Sequence of chain 2.E:
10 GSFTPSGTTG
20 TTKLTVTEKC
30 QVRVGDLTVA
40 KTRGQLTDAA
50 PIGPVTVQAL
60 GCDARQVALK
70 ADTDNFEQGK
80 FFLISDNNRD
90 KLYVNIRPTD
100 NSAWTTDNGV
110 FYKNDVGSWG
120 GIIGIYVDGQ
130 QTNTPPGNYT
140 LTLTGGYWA

Binding-site contacts:
Ligand atom C13 contacts residue ILE51 of chain 2.E at 3.9 Å (hydrophobic).
Ligand atom CL1 contacts residue TYR125 of chain 2.E at 3.6 Å.
Ligand atom CL2 contacts residue TYR125 of chain 2.E at 3.9 Å.
Ligand atom CL1 contacts residue PRO50 of chain 2.E at 3.7 Å.
Ligand atom C15 contacts residue GLY52 of chain 2.E at 3.7 Å.
Ligand atom O16 contacts residue ILE51 of chain 2.E at 3.4 Å (h-bond).
Ligand atom C1 contacts residue PRO50 of chain 2.E at 4.2 Å (hydrophobic).
Ligand atom C13 contacts residue GLY52 of chain 2.E at 4.0 Å.
Ligand atom O2 contacts residue PRO53 of chain 2.E at 3.4 Å.
Ligand atom O15 contacts residue PRO53 of chain 2.E at 3.3 Å.
Ligand atom O2 contacts residue PRO50 of chain 2.E at 4.1 Å.
Ligand atom O4 contacts residue PRO50 of chain 2.E at 3.1 Å.
Ligand atom N2 contacts residue PRO50 of chain 2.E at 4.0 Å.
Ligand atom C1 contacts residue GLY123 of chain 2.E at 4.2 Å.
Ligand atom CL2 contacts residue ILE121 of chain 2.E at 3.9 Å.
Ligand atom CL1 contacts residue GLY123 of chain 2.E at 3.7 Å.
Ligand atom CL1 contacts residue ILE124 of chain 2.E at 3.3 Å.
Ligand atom C14 contacts residue ILE51 of chain 2.E at 3.1 Å (hydrophobic).
Ligand atom C2 contacts residue PRO50 of chain 2.E at 3.9 Å (hydrophobic).
Ligand atom C13 contacts residue PRO50 of chain 2.E at 3.2 Å (hydrophobic).
Ligand atom C4 contacts residue PRO50 of chain 2.E at 3.7 Å (hydrophobic).
Ligand atom O16 contacts residue GLY52 of chain 2.E at 4.2 Å.
Ligand atom C15 contacts residue ILE51 of chain 2.E at 3.3 Å (hydrophobic).
Ligand atom CL2 contacts residue GLY123 of chain 2.E at 3.6 Å.
Ligand atom O9B contacts residue PRO53 of chain 2.E at 4.1 Å.
Ligand atom O15 contacts residue ILE51 of chain 2.E at 4.0 Å.
Ligand atom C8 contacts residue PRO53 of chain 2.E at 3.8 Å (hydrophobic).
Ligand atom C12 contacts residue PRO50 of chain 2.E at 3.8 Å (hydrophobic).
Ligand atom O9A contacts residue ILE121 of chain 2.E at 3.6 Å.
Ligand atom CL2 contacts residue THR98 of chain 2.E at 4.0 Å.
Ligand atom O2 contacts residue GLY52 of chain 2.E at 3.6 Å.
Ligand atom C14 contacts residue GLY52 of chain 2.E at 4.0 Å.
Ligand atom CL1 contacts residue PRO53 of chain 2.E at 4.1 Å.
Ligand atom CL2 contacts residue PRO53 of chain 2.E at 3.7 Å.
Ligand atom O15 contacts residue GLY52 of chain 2.E at 3.5 Å.
Ligand atom CL1 contacts residue ILE51 of chain 2.E at 4.2 Å.
Ligand atom CL1 contacts residue GLY52 of chain 2.E at 3.4 Å.
Ligand atom C14 contacts residue PRO50 of chain 2.E at 3.5 Å (hydrophobic).
Ligand atom C1 contacts residue TYR125 of chain 2.E at 3.5 Å (hydrophobic).
Ligand atom O16 contacts residue VAL38 of chain 2.E at 4.0 Å.

This protein binds this small molecule.
Small molecule (SMILES): O=C(O)CCC(=O)OC[C@@H](NC(=O)C(Cl)Cl)[C@H](O)c1ccc([N+](=O)[O-])cc1